Binding-site contacts:
Ligand atom O contacts residue ARG85 of chain 1.D at 3.5 Å (salt-bridge).
Ligand atom CA contacts residue ARG85 of chain 1.D at 4.0 Å.
Ligand atom C contacts residue ARG85 of chain 1.D at 3.0 Å.
Ligand atom O contacts residue GLY66 of chain 1.D at 4.2 Å.
Ligand atom OXT contacts residue ARG85 of chain 1.D at 2.4 Å (salt-bridge).

Sequence of chain 1.D:
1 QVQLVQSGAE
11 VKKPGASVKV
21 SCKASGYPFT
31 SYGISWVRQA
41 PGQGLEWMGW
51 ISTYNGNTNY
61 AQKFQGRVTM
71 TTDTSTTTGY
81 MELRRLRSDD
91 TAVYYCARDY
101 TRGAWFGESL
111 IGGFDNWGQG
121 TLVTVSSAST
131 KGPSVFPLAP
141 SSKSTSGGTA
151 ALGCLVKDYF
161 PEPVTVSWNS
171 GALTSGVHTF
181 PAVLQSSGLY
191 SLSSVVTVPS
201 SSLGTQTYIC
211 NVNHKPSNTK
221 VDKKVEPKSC

The protein below binds the small molecule below.
Small molecule (SMILES): NCC(=O)O